A small-molecule ligand and the protein it binds are described below.
Small molecule (SMILES): CC(=O)N[C@@H]1[C@@H](O)[C@H](O)[C@@H](CO)O[C@H]1O

Binding-site contacts:
Ligand atom N2 contacts residue GLU271 of chain 1.C at 3.9 Å.
Ligand atom N2 contacts residue VAL273 of chain 1.C at 4.2 Å.
Ligand atom O3 contacts residue GLN346 of chain 1.C at 4.4 Å.
Ligand atom C6 contacts residue GLU271 of chain 1.C at 3.6 Å.
Ligand atom C1 contacts residue ASN292 of chain 1.C at 1.4 Å.
Ligand atom O7 contacts residue GLN346 of chain 1.C at 3.3 Å.
Ligand atom C8 contacts residue GLN346 of chain 1.C at 4.1 Å.
Ligand atom C6 contacts residue LYS293 of chain 1.C at 3.7 Å.
Ligand atom C7 contacts residue ASN292 of chain 1.C at 4.1 Å.
Ligand atom O5 contacts residue LYS293 of chain 1.C at 3.6 Å.
Ligand atom C1 contacts residue GLU271 of chain 1.C at 3.3 Å.
Ligand atom C5 contacts residue ASN292 of chain 1.C at 3.6 Å.
Ligand atom O6 contacts residue LYS293 of chain 1.C at 3.3 Å.
Ligand atom C8 contacts residue LYS350 of chain 1.C at 3.9 Å.
Ligand atom O5 contacts residue ASN292 of chain 1.C at 2.4 Å (h-bond).
Ligand atom C4 contacts residue ASN292 of chain 1.C at 4.3 Å.
Ligand atom N2 contacts residue ASN292 of chain 1.C at 3.0 Å (h-bond).
Ligand atom C5 contacts residue LYS293 of chain 1.C at 4.3 Å.
Ligand atom C2 contacts residue GLU271 of chain 1.C at 4.1 Å.
Ligand atom O7 contacts residue VAL273 of chain 1.C at 4.0 Å.
Ligand atom O6 contacts residue GLU271 of chain 1.C at 2.7 Å (salt-bridge).
Ligand atom C8 contacts residue VAL273 of chain 1.C at 3.7 Å (hydrophobic).
Ligand atom C7 contacts residue GLN346 of chain 1.C at 4.4 Å.
Ligand atom C2 contacts residue ASN292 of chain 1.C at 2.6 Å.
Ligand atom N2 contacts residue GLU272 of chain 1.C at 4.5 Å.
Ligand atom C5 contacts residue GLU271 of chain 1.C at 3.4 Å.
Ligand atom C3 contacts residue ASN292 of chain 1.C at 3.9 Å.
Ligand atom O5 contacts residue GLU271 of chain 1.C at 2.9 Å (salt-bridge).
Ligand atom C7 contacts residue VAL273 of chain 1.C at 3.8 Å (hydrophobic).

Sequence of chain 1.C:
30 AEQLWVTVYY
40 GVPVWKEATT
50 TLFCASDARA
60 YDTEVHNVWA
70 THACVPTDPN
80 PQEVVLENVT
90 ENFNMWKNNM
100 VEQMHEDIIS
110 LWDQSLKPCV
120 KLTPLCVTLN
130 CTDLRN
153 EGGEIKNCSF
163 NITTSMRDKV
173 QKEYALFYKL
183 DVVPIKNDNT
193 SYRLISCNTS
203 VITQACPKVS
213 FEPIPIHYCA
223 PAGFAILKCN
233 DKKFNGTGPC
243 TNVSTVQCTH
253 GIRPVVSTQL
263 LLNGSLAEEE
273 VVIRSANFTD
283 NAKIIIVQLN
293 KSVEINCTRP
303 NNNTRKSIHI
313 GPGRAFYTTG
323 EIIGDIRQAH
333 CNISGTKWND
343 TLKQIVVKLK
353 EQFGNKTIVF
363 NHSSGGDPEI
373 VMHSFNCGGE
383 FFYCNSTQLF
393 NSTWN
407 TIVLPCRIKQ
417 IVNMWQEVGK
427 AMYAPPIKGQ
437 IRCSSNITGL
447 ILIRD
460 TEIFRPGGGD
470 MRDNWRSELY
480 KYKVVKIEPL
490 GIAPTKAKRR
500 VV